A protein and the small-molecule ligand that binds it are described below.
Small molecule (SMILES): O=c1[nH]cnc2c1ncn2[C@@H]1O[C@H](COP(=O)(O)O)[C@@H](O)[C@H]1O

Sequence of chain 1.E:
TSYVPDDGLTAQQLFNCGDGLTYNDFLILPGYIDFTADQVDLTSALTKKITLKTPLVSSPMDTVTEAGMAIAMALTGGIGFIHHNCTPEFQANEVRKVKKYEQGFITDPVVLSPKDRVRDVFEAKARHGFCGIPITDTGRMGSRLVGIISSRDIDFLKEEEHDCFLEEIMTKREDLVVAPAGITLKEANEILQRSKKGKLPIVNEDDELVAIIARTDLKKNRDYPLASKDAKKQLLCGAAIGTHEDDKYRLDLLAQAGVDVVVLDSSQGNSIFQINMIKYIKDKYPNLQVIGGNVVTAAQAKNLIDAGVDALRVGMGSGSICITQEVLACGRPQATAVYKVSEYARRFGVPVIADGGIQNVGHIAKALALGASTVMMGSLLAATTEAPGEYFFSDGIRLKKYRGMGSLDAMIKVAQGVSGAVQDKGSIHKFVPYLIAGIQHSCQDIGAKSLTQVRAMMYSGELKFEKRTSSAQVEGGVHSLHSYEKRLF

Binding-site contacts:
Ligand atom O2' contacts residue ARG327 of chain 1.E at 3.4 Å (salt-bridge).
Ligand atom O6 contacts residue GLY418 of chain 1.E at 3.1 Å.
Ligand atom O3P contacts residue GLY392 of chain 1.E at 3.0 Å (h-bond).
Ligand atom C5' contacts residue TYR416 of chain 1.E at 3.5 Å (hydrophobic).
Ligand atom O5' contacts residue SER393 of chain 1.E at 2.8 Å (h-bond).
Ligand atom C6 contacts residue GLY420 of chain 1.E at 3.3 Å.
Ligand atom C3' contacts residue SER73 of chain 1.E at 3.3 Å.
Ligand atom O3' contacts residue SER73 of chain 1.E at 3.6 Å.
Ligand atom C6 contacts residue GLY418 of chain 1.E at 3.5 Å.
Ligand atom O3' contacts residue ASP369 of chain 1.E at 2.3 Å (salt-bridge).
Ligand atom N3 contacts residue NAD1 of chain 1.GA at 3.5 Å.
Ligand atom N1 contacts residue GLY420 of chain 1.E at 3.6 Å (h-bond).
Ligand atom C2' contacts residue NAD1 of chain 1.GA at 3.4 Å.
Ligand atom C2' contacts residue ASP369 of chain 1.E at 3.6 Å.
Ligand atom O1P contacts residue ASP369 of chain 1.E at 3.1 Å (salt-bridge).
Ligand atom C2 contacts residue NAD1 of chain 1.GA at 3.5 Å.
Ligand atom C6 contacts residue NAD1 of chain 1.GA at 3.4 Å.
Ligand atom N9 contacts residue NAD1 of chain 1.GA at 3.3 Å.
Ligand atom N1 contacts residue NAD1 of chain 1.GA at 3.4 Å.
Ligand atom C3' contacts residue ASP369 of chain 1.E at 3.4 Å.
Ligand atom O2' contacts residue NAD1 of chain 1.GA at 2.6 Å (h-bond).
Ligand atom C8 contacts residue NAD1 of chain 1.GA at 3.2 Å.
Ligand atom C4 contacts residue NAD1 of chain 1.GA at 3.3 Å.
Ligand atom N7 contacts residue MET419 of chain 1.E at 3.6 Å.
Ligand atom C6 contacts residue MET419 of chain 1.E at 3.6 Å (hydrophobic).
Ligand atom O2P contacts residue SER393 of chain 1.E at 3.3 Å.
Ligand atom P contacts residue SER393 of chain 1.E at 3.3 Å.
Ligand atom C5 contacts residue NAD1 of chain 1.GA at 3.3 Å.
Ligand atom O6 contacts residue MET419 of chain 1.E at 2.6 Å (h-bond).
Ligand atom N7 contacts residue NAD1 of chain 1.GA at 3.3 Å.
Ligand atom O2' contacts residue ASP369 of chain 1.E at 2.3 Å (salt-bridge).
Ligand atom C2 contacts residue ILE335 of chain 1.E at 3.6 Å (hydrophobic).
Ligand atom C1' contacts residue NAD1 of chain 1.GA at 3.4 Å.
Ligand atom O3P contacts residue SER393 of chain 1.E at 2.8 Å (h-bond).
Ligand atom O1P contacts residue GLY370 of chain 1.E at 2.9 Å (h-bond).
Ligand atom O6 contacts residue GLY420 of chain 1.E at 2.4 Å (h-bond).
Ligand atom C8 contacts residue MET75 of chain 1.E at 3.5 Å (hydrophobic).
Ligand atom O6 contacts residue NAD1 of chain 1.GA at 3.3 Å.
Ligand atom C5' contacts residue SER393 of chain 1.E at 3.2 Å.
Ligand atom N3 contacts residue CYS336 of chain 1.E at 3.2 Å (h-bond).